Binding-site contacts:
Ligand atom O3 contacts residue PHE324 of chain 1.B at 3.5 Å.
Ligand atom O5 contacts residue LYS328 of chain 1.B at 2.9 Å (salt-bridge).
Ligand atom C1 contacts residue LYS328 of chain 1.B at 4.0 Å.
Ligand atom C6 contacts residue PRO81 of chain 1.B at 3.5 Å (hydrophobic).
Ligand atom O6 contacts residue LYS328 of chain 1.B at 3.0 Å (salt-bridge).
Ligand atom C8 contacts residue GLU84 of chain 1.B at 3.1 Å.
Ligand atom O3 contacts residue LYS328 of chain 1.B at 2.9 Å (salt-bridge).
Ligand atom O6 contacts residue GLU84 of chain 1.B at 2.6 Å (salt-bridge).
Ligand atom O3 contacts residue ASP152 of chain 1.B at 3.7 Å.
Ligand atom C7 contacts residue GLU84 of chain 1.B at 3.5 Å.
Ligand atom O2 contacts residue LYS328 of chain 1.B at 3.6 Å.
Ligand atom O6 contacts residue PRO329 of chain 1.B at 3.9 Å.
Ligand atom C6 contacts residue GLU84 of chain 1.B at 3.4 Å.
Ligand atom C6 contacts residue TRP175 of chain 1.B at 3.6 Å (hydrophobic).
Ligand atom O3 contacts residue SER153 of chain 1.B at 3.0 Å (h-bond).
Ligand atom C5 contacts residue LYS328 of chain 1.B at 3.8 Å.
Ligand atom N2 contacts residue GLU84 of chain 1.B at 2.8 Å (salt-bridge).
Ligand atom O5 contacts residue GLU84 of chain 1.B at 3.7 Å.
Ligand atom O6 contacts residue PHE154 of chain 1.B at 3.8 Å.
Ligand atom C5 contacts residue TRP175 of chain 1.B at 3.8 Å (hydrophobic).
Ligand atom C4 contacts residue ASP152 of chain 1.B at 3.3 Å.
Ligand atom O7 contacts residue TRP175 of chain 1.B at 3.9 Å.
Ligand atom C8 contacts residue LEU63 of chain 1.B at 4.0 Å (hydrophobic).
Ligand atom O4 contacts residue ILE127 of chain 1.B at 3.5 Å.
Ligand atom O3 contacts residue LEU151 of chain 1.B at 3.9 Å.
Ligand atom O6 contacts residue ASP152 of chain 1.B at 4.0 Å.
Ligand atom O5 contacts residue TRP175 of chain 1.B at 4.0 Å.
Ligand atom C2 contacts residue GLU84 of chain 1.B at 3.8 Å.
Ligand atom O7 contacts residue PHE70 of chain 1.B at 3.6 Å.
Ligand atom C2 contacts residue LYS328 of chain 1.B at 4.0 Å.
Ligand atom O6 contacts residue PRO81 of chain 1.B at 3.6 Å.
Ligand atom O4 contacts residue PHE324 of chain 1.B at 3.6 Å.
Ligand atom C4 contacts residue SER153 of chain 1.B at 4.0 Å.
Ligand atom O4 contacts residue ASP152 of chain 1.B at 2.5 Å (salt-bridge).
Ligand atom O6 contacts residue U2F1 of chain 1.K at 2.8 Å (h-bond).
Ligand atom C1 contacts residue TRP175 of chain 1.B at 4.0 Å (hydrophobic).
Ligand atom O4 contacts residue U2F1 of chain 1.K at 3.7 Å.
Ligand atom C3 contacts residue LYS328 of chain 1.B at 4.0 Å.
Ligand atom C6 contacts residue LYS328 of chain 1.B at 3.5 Å.
Ligand atom C4 contacts residue U2F1 of chain 1.K at 3.7 Å.

This small molecule binds to this protein.
Small molecule (SMILES): CC(=O)N[C@H]1[C@H](O[C@H]2[C@@H](O)[C@H](O)[C@@H](CO)O[C@@H]2O)O[C@H](CO)[C@@H](O)[C@@H]1O

Sequence of chain 1.B:
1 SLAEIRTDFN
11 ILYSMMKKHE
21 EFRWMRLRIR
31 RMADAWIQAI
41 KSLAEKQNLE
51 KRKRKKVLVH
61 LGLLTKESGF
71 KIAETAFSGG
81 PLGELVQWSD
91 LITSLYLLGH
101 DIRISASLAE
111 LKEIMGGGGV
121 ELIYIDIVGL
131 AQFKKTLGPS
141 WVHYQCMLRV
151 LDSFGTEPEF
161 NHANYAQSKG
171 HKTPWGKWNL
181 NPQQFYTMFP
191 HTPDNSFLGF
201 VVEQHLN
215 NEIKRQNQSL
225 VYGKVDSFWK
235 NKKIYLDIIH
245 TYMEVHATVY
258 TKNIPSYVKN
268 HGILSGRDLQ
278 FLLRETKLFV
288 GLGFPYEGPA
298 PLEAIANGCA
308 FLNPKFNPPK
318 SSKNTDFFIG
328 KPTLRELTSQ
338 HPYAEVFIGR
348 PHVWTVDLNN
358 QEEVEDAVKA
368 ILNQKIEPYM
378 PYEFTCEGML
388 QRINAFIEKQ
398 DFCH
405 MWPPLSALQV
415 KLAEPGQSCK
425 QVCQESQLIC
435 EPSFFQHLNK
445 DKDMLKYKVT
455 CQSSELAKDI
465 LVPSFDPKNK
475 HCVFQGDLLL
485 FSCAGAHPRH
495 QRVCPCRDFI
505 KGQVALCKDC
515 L